Binding-site contacts:
Ligand atom O4 contacts residue SER123 of chain 1.B at 4.2 Å.
Ligand atom O2V contacts residue PHE120 of chain 1.B at 3.3 Å (h-bond).
Ligand atom O3V contacts residue GLN11 of chain 1.B at 3.0 Å (h-bond).
Ligand atom O4' contacts residue LYS41 of chain 1.B at 4.1 Å.
Ligand atom C1' contacts residue VAL43 of chain 1.B at 3.5 Å (hydrophobic).
Ligand atom C2' contacts residue LYS41 of chain 1.B at 3.8 Å.
Ligand atom O2 contacts residue VAL43 of chain 1.B at 4.0 Å.
Ligand atom O2 contacts residue PHE120 of chain 1.B at 4.0 Å.
Ligand atom O2V contacts residue GLN11 of chain 1.B at 3.4 Å (h-bond).
Ligand atom C2 contacts residue THR45 of chain 1.B at 3.7 Å.
Ligand atom N1 contacts residue VAL43 of chain 1.B at 3.9 Å.
Ligand atom O2 contacts residue ASN44 of chain 1.B at 3.3 Å.
Ligand atom N3 contacts residue PHE120 of chain 1.B at 3.4 Å.
Ligand atom O2 contacts residue HIS12 of chain 1.B at 3.3 Å.
Ligand atom O1V contacts residue HIS119 of chain 1.B at 3.0 Å (h-bond).
Ligand atom O2' contacts residue HIS12 of chain 1.B at 3.6 Å (h-bond).
Ligand atom V contacts residue GLN11 of chain 1.B at 3.7 Å.
Ligand atom O2V contacts residue HIS12 of chain 1.B at 3.0 Å (h-bond).
Ligand atom O4 contacts residue THR45 of chain 1.B at 3.7 Å.
Ligand atom C2' contacts residue PHE120 of chain 1.B at 3.8 Å (hydrophobic).
Ligand atom C4 contacts residue THR45 of chain 1.B at 3.7 Å.
Ligand atom O2' contacts residue LYS41 of chain 1.B at 2.8 Å (salt-bridge).
Ligand atom O4 contacts residue ALA122 of chain 1.B at 4.0 Å.
Ligand atom O3' contacts residue HIS119 of chain 1.B at 3.1 Å.
Ligand atom C2 contacts residue VAL43 of chain 1.B at 4.2 Å (hydrophobic).
Ligand atom O3V contacts residue LYS41 of chain 1.B at 3.4 Å (salt-bridge).
Ligand atom O4 contacts residue PHE120 of chain 1.B at 3.8 Å.
Ligand atom O2' contacts residue GLN11 of chain 1.B at 4.0 Å.
Ligand atom C4 contacts residue PHE120 of chain 1.B at 3.9 Å (hydrophobic).
Ligand atom V contacts residue HIS119 of chain 1.B at 3.6 Å.
Ligand atom C2 contacts residue ASN44 of chain 1.B at 4.0 Å.
Ligand atom C3' contacts residue HIS119 of chain 1.B at 3.9 Å.
Ligand atom O2V contacts residue HIS119 of chain 1.B at 3.4 Å (h-bond).
Ligand atom C5 contacts residue ASP121 of chain 1.B at 4.1 Å.
Ligand atom V contacts residue LYS41 of chain 1.B at 4.1 Å.
Ligand atom C2 contacts residue PHE120 of chain 1.B at 3.8 Å (hydrophobic).
Ligand atom O2 contacts residue THR45 of chain 1.B at 2.9 Å (h-bond).
Ligand atom O4' contacts residue VAL43 of chain 1.B at 3.6 Å.
Ligand atom C1' contacts residue LYS41 of chain 1.B at 3.8 Å.
Ligand atom N3 contacts residue THR45 of chain 1.B at 2.9 Å (h-bond).

Sequence of chain 1.B:
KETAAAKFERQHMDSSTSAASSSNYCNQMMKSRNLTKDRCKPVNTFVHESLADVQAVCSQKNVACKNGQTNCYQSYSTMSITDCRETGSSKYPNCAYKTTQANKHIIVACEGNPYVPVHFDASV

The small molecule below binds the protein below.
Small molecule (SMILES): O=c1ccn([C@@H]2O[C@H](CO)[C@H]3O[V](=O)(O)(O)O[C@H]32)c(=O)[nH]1